Binding-site contacts:
Ligand atom C8 contacts residue TYR377 of chain 1.G at 3.9 Å (hydrophobic).
Ligand atom C4 contacts residue ASN384 of chain 1.E at 4.2 Å.
Ligand atom O7 contacts residue HIS413 of chain 1.E at 4.0 Å.
Ligand atom C5 contacts residue ASN384 of chain 1.E at 3.6 Å.
Ligand atom C7 contacts residue ASN384 of chain 1.E at 3.2 Å.
Ligand atom O5 contacts residue CYS386 of chain 1.E at 3.7 Å.
Ligand atom O5 contacts residue ALA387 of chain 1.E at 4.0 Å.
Ligand atom O5 contacts residue ASN384 of chain 1.E at 2.4 Å (h-bond).
Ligand atom O7 contacts residue ASN384 of chain 1.E at 3.2 Å (h-bond).
Ligand atom O6 contacts residue PRO388 of chain 1.E at 3.5 Å.
Ligand atom C5 contacts residue CYS386 of chain 1.E at 4.1 Å (hydrophobic).
Ligand atom C2 contacts residue ASN384 of chain 1.E at 2.5 Å.
Ligand atom C8 contacts residue ASN384 of chain 1.E at 4.2 Å.
Ligand atom C1 contacts residue ASN384 of chain 1.E at 1.4 Å.
Ligand atom O6 contacts residue ALA387 of chain 1.E at 4.5 Å.
Ligand atom C6 contacts residue CYS386 of chain 1.E at 3.7 Å (hydrophobic).
Ligand atom N2 contacts residue ASN384 of chain 1.E at 2.9 Å (h-bond).
Ligand atom O6 contacts residue CYS386 of chain 1.E at 4.2 Å.
Ligand atom C3 contacts residue ASN384 of chain 1.E at 3.8 Å.

Sequence of chain 1.G:
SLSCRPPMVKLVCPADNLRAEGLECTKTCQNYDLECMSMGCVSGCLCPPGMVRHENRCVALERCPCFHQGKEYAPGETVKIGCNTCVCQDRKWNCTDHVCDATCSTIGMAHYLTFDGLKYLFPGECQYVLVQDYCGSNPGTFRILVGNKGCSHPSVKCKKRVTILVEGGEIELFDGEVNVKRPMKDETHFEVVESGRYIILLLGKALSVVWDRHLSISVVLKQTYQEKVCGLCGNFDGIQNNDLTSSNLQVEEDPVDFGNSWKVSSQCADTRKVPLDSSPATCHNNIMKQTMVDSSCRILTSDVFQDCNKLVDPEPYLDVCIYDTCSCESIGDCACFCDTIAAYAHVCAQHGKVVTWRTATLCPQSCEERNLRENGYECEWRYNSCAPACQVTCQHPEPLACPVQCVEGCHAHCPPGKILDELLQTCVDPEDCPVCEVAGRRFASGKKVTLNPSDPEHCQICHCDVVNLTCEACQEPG

This protein binds this small molecule.
Small molecule (SMILES): CC(=O)N[C@@H]1[C@@H](O)[C@H](O)[C@@H](CO)O[C@H]1O

Sequence of chain 1.E:
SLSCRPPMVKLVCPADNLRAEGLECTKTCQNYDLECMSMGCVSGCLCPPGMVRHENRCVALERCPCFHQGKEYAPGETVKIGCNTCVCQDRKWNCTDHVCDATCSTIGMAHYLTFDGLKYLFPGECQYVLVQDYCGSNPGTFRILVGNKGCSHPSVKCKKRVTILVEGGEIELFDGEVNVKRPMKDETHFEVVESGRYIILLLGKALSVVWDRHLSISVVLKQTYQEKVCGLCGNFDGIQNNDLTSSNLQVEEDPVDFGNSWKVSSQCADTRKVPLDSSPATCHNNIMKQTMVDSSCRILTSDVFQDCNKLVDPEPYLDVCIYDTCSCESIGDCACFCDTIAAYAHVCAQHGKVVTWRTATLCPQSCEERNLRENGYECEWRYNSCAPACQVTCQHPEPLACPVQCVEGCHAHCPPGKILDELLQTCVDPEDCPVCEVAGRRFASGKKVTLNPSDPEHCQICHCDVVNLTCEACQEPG